Sequence of chain 1.B:
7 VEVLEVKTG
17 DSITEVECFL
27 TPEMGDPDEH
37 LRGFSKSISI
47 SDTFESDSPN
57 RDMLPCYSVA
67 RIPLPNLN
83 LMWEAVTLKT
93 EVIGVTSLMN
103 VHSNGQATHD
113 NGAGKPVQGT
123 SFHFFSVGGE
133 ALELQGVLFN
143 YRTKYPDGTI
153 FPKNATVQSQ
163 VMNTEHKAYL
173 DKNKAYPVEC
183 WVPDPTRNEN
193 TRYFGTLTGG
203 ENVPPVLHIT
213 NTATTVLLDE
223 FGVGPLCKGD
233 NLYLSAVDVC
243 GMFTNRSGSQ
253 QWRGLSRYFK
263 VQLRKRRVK

A small-molecule ligand and the protein it binds are described below.
Small molecule (SMILES): CC(=O)N[C@H]1[C@H]([C@H](O)[C@H](O)CO)O[C@@](O[C@H]2[C@@H](O)[C@@H](CO)O[C@@H](O[C@H]3[C@H](O)[C@@H](O)[C@H](O)O[C@@H]3CO)[C@@H]2O)(C(=O)O)C[C@@H]1O

Sequence of chain 1.C:
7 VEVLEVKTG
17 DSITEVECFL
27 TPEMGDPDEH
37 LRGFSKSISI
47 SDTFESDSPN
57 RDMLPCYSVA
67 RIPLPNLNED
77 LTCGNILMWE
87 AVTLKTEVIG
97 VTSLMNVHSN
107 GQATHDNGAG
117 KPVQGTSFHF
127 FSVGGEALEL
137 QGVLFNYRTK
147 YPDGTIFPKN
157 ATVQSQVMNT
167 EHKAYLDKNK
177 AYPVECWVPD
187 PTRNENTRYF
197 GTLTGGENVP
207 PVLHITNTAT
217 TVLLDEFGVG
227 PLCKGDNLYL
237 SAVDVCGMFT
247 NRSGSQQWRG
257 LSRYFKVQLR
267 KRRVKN

Binding-site contacts:
Ligand atom C1 contacts residue SER249 of chain 1.B at 3.7 Å.
Ligand atom C9 contacts residue SER43 of chain 1.B at 3.6 Å.
Ligand atom N5 contacts residue ASN247 of chain 1.B at 2.9 Å (h-bond).
Ligand atom C11 contacts residue PHE50 of chain 1.C at 3.6 Å (hydrophobic).
Ligand atom C11 contacts residue LEU37 of chain 1.B at 3.8 Å (hydrophobic).
Ligand atom C10 contacts residue PHE50 of chain 1.C at 4.0 Å (hydrophobic).
Ligand atom C5 contacts residue ASN247 of chain 1.B at 3.7 Å.
Ligand atom O1B contacts residue SER251 of chain 1.B at 2.8 Å (h-bond).
Ligand atom C8 contacts residue GLN253 of chain 1.B at 4.2 Å.
Ligand atom O9 contacts residue LYS42 of chain 1.B at 3.5 Å.
Ligand atom O9 contacts residue SER43 of chain 1.B at 3.0 Å (h-bond).
Ligand atom C10 contacts residue ASN247 of chain 1.B at 3.8 Å.
Ligand atom C9 contacts residue LYS42 of chain 1.B at 4.2 Å.
Ligand atom O7 contacts residue LEU37 of chain 1.B at 3.7 Å.
Ligand atom C4 contacts residue ASN247 of chain 1.B at 3.6 Å.
Ligand atom O10 contacts residue LEU37 of chain 1.B at 3.5 Å.
Ligand atom C6 contacts residue ASN247 of chain 1.B at 3.9 Å.
Ligand atom O10 contacts residue PHE50 of chain 1.C at 4.2 Å.
Ligand atom C10 contacts residue LEU37 of chain 1.B at 4.1 Å (hydrophobic).
Ligand atom C9 contacts residue GLN253 of chain 1.B at 3.7 Å.
Ligand atom O1B contacts residue SER249 of chain 1.B at 3.9 Å.
Ligand atom C11 contacts residue ASN247 of chain 1.B at 3.7 Å.
Ligand atom C1 contacts residue SER251 of chain 1.B at 3.4 Å.
Ligand atom O4 contacts residue PHE50 of chain 1.C at 4.0 Å.
Ligand atom O8 contacts residue SER251 of chain 1.B at 3.9 Å.
Ligand atom O1A contacts residue SER251 of chain 1.B at 3.5 Å (h-bond).
Ligand atom O1A contacts residue ASN247 of chain 1.B at 3.9 Å.
Ligand atom C11 contacts residue GLN253 of chain 1.B at 3.3 Å.
Ligand atom O8 contacts residue GLN253 of chain 1.B at 4.2 Å.
Ligand atom C8 contacts residue SER43 of chain 1.B at 4.0 Å.
Ligand atom O4 contacts residue ASN106 of chain 1.B at 3.3 Å (h-bond).
Ligand atom N5 contacts residue GLN253 of chain 1.B at 3.4 Å (h-bond).
Ligand atom O1A contacts residue SER249 of chain 1.B at 2.7 Å (h-bond).
Ligand atom O8 contacts residue SER43 of chain 1.B at 3.0 Å (h-bond).
Ligand atom C7 contacts residue GLN253 of chain 1.B at 3.5 Å.
Ligand atom O4 contacts residue ASN247 of chain 1.B at 3.9 Å.
Ligand atom C6 contacts residue GLN253 of chain 1.B at 4.0 Å.
Ligand atom C10 contacts residue GLN253 of chain 1.B at 3.4 Å.
Ligand atom O10 contacts residue GLN253 of chain 1.B at 4.2 Å.
Ligand atom O1B contacts residue ASN247 of chain 1.B at 4.1 Å.